This small molecule binds to this protein.
Small molecule (SMILES): c1cncc(N2CCCNCC2)c1

Sequence of chain 1.G:
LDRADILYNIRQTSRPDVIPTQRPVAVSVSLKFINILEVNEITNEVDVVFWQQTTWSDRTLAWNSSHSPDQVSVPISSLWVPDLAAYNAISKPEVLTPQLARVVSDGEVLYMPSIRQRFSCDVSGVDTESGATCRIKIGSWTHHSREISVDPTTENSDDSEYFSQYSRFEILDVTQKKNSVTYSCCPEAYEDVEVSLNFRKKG

Binding-site contacts:
Ligand atom C2 contacts residue TYR89 of chain 1.J at 3.4 Å (hydrophobic).
Ligand atom C10 contacts residue ARG104 of chain 1.G at 4.2 Å.
Ligand atom C5 contacts residue TRP143 of chain 1.J at 4.2 Å (hydrophobic).
Ligand atom C8 contacts residue MET114 of chain 1.G at 3.4 Å (hydrophobic).
Ligand atom C3 contacts residue TYR185 of chain 1.J at 3.6 Å (hydrophobic).
Ligand atom C5 contacts residue CYS187 of chain 1.J at 3.7 Å (hydrophobic).
Ligand atom C10 contacts residue LEU112 of chain 1.G at 3.5 Å (hydrophobic).
Ligand atom C2 contacts residue TRP143 of chain 1.J at 3.5 Å (hydrophobic).
Ligand atom C6 contacts residue THR144 of chain 1.J at 4.0 Å.
Ligand atom N2 contacts residue TRP143 of chain 1.J at 3.3 Å (h-bond).
Ligand atom C6 contacts residue LEU112 of chain 1.G at 3.9 Å (hydrophobic).
Ligand atom C1 contacts residue MET114 of chain 1.G at 3.9 Å (hydrophobic).
Ligand atom C3 contacts residue TYR192 of chain 1.J at 3.8 Å (hydrophobic).
Ligand atom N2 contacts residue MET114 of chain 1.G at 3.4 Å.
Ligand atom C5 contacts residue MET114 of chain 1.G at 3.8 Å (hydrophobic).
Ligand atom N3 contacts residue TRP143 of chain 1.J at 4.0 Å.
Ligand atom C9 contacts residue TYR192 of chain 1.J at 4.2 Å (hydrophobic).
Ligand atom C1 contacts residue TRP143 of chain 1.J at 3.5 Å (hydrophobic).
Ligand atom C7 contacts residue MET114 of chain 1.G at 3.6 Å (hydrophobic).
Ligand atom C10 contacts residue TRP143 of chain 1.J at 4.4 Å (hydrophobic).
Ligand atom C8 contacts residue TRP143 of chain 1.J at 3.2 Å (hydrophobic).
Ligand atom C7 contacts residue TRP143 of chain 1.J at 3.5 Å (hydrophobic).
Ligand atom N1 contacts residue SER142 of chain 1.J at 3.9 Å.
Ligand atom C4 contacts residue TYR192 of chain 1.J at 3.6 Å (hydrophobic).
Ligand atom C2 contacts residue TRP53 of chain 1.G at 4.0 Å (hydrophobic).
Ligand atom C3 contacts residue TRP143 of chain 1.J at 3.8 Å (hydrophobic).
Ligand atom N1 contacts residue TRP143 of chain 1.J at 2.9 Å (h-bond).
Ligand atom C4 contacts residue TYR185 of chain 1.J at 3.9 Å (hydrophobic).
Ligand atom C3 contacts residue TYR89 of chain 1.J at 3.1 Å (hydrophobic).
Ligand atom C9 contacts residue TRP143 of chain 1.J at 3.8 Å (hydrophobic).
Ligand atom C9 contacts residue CYS187 of chain 1.J at 4.4 Å (hydrophobic).
Ligand atom C9 contacts residue CYS188 of chain 1.J at 4.2 Å (hydrophobic).
Ligand atom C6 contacts residue ARG104 of chain 1.G at 4.2 Å.
Ligand atom C4 contacts residue TRP143 of chain 1.J at 3.8 Å (hydrophobic).
Ligand atom N1 contacts residue TYR89 of chain 1.J at 2.7 Å (h-bond).
Ligand atom C9 contacts residue MET114 of chain 1.G at 4.0 Å (hydrophobic).
Ligand atom C9 contacts residue LEU112 of chain 1.G at 4.2 Å (hydrophobic).
Ligand atom N3 contacts residue THR144 of chain 1.J at 4.0 Å.
Ligand atom C1 contacts residue TRP53 of chain 1.G at 4.1 Å (hydrophobic).
Ligand atom N3 contacts residue MET114 of chain 1.G at 3.7 Å.

Sequence of chain 1.J:
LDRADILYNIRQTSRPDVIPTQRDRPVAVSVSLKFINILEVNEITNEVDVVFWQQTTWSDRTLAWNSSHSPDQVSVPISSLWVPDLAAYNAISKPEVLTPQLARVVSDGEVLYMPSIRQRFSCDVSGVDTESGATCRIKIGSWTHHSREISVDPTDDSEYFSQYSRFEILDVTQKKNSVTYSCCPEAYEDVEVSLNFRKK